Sequence of chain 1.F:
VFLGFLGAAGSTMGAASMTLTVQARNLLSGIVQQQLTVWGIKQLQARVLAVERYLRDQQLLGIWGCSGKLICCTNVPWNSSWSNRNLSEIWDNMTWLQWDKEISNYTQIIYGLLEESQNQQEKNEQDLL

Sequence of chain 1.E:
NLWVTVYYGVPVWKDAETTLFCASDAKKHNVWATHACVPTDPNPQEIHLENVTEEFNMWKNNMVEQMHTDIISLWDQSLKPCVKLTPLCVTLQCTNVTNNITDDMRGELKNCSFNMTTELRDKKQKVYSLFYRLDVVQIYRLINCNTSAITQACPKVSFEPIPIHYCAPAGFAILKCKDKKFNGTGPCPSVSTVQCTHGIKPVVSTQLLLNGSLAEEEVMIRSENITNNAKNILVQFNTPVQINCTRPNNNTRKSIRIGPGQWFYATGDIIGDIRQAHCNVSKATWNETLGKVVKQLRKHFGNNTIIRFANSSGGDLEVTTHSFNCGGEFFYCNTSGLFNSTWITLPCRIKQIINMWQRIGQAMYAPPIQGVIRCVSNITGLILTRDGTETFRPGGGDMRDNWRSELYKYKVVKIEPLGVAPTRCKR

This small molecule binds to this protein.
Small molecule (SMILES): CC(=O)N[C@H]1[C@H](O[C@H]2[C@H](O)[C@@H](NC(C)=O)CO[C@@H]2CO)O[C@H](CO)[C@@H](O[C@@H]2O[C@H](CO[C@H]3O[C@H](CO)[C@@H](O)[C@H](O)[C@@H]3O)[C@@H](O)[C@H](O[C@H]3O[C@H](CO)[C@@H](O)[C@H](O)[C@@H]3O)[C@@H]2O)[C@@H]1O

Sequence of chain 1.G:
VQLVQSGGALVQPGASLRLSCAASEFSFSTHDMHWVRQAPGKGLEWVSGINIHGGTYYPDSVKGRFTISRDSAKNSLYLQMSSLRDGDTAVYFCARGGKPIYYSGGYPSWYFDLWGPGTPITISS

Binding-site contacts:
Ligand atom C8 contacts residue SER17 of chain 1.F at 4.0 Å.
Ligand atom C6 contacts residue SER70 of chain 1.G at 4.4 Å.
Ligand atom C7 contacts residue TYR59 of chain 1.G at 3.5 Å (hydrophobic).
Ligand atom O6 contacts residue ASP113 of chain 1.F at 2.9 Å (salt-bridge).
Ligand atom O7 contacts residue GLY56 of chain 1.G at 3.6 Å.
Ligand atom C7 contacts residue GLY16 of chain 1.F at 3.6 Å.
Ligand atom C2 contacts residue GLY16 of chain 1.F at 3.5 Å.
Ligand atom C1 contacts residue GLY16 of chain 1.F at 4.0 Å.
Ligand atom C8 contacts residue GLY16 of chain 1.F at 3.8 Å.
Ligand atom C8 contacts residue TYR59 of chain 1.G at 3.5 Å (hydrophobic).
Ligand atom C7 contacts residue SER17 of chain 1.F at 4.2 Å.
Ligand atom C5 contacts residue ASN58 of chain 1.E at 3.7 Å.
Ligand atom N2 contacts residue ASN58 of chain 1.E at 2.8 Å (h-bond).
Ligand atom O7 contacts residue TYR59 of chain 1.G at 2.8 Å (h-bond).
Ligand atom C3 contacts residue ASN58 of chain 1.E at 3.8 Å.
Ligand atom C6 contacts residue ASP113 of chain 1.F at 3.6 Å.
Ligand atom N2 contacts residue SER17 of chain 1.F at 4.2 Å.
Ligand atom O7 contacts residue THR57 of chain 1.G at 2.9 Å (h-bond).
Ligand atom C4 contacts residue ASN58 of chain 1.E at 4.3 Å.
Ligand atom C7 contacts residue GLU57 of chain 1.E at 4.3 Å.
Ligand atom C7 contacts residue ASN58 of chain 1.E at 4.0 Å.
Ligand atom O5 contacts residue ASN58 of chain 1.E at 2.4 Å (h-bond).
Ligand atom N2 contacts residue GLY16 of chain 1.F at 2.8 Å (h-bond).
Ligand atom C8 contacts residue THR68 of chain 1.G at 3.7 Å.
Ligand atom C7 contacts residue THR57 of chain 1.G at 3.7 Å.
Ligand atom O7 contacts residue THR68 of chain 1.G at 4.0 Å.
Ligand atom C7 contacts residue GLY56 of chain 1.G at 4.5 Å.
Ligand atom N2 contacts residue GLU57 of chain 1.E at 4.2 Å.
Ligand atom O4 contacts residue THR57 of chain 1.G at 3.9 Å.
Ligand atom C8 contacts residue GLU57 of chain 1.E at 3.8 Å.
Ligand atom C3 contacts residue THR57 of chain 1.G at 3.9 Å.
Ligand atom C1 contacts residue ASN58 of chain 1.E at 1.5 Å.
Ligand atom O6 contacts residue GLY55 of chain 1.G at 3.7 Å.
Ligand atom O3 contacts residue THR57 of chain 1.G at 4.1 Å.
Ligand atom C8 contacts residue THR57 of chain 1.G at 3.8 Å.
Ligand atom C2 contacts residue ASN58 of chain 1.E at 2.5 Å.
Ligand atom C7 contacts residue THR68 of chain 1.G at 4.2 Å.